Binding-site contacts:
Ligand atom CA contacts residue HIS164 of chain 1.A at 3.8 Å.
Ligand atom CD1 contacts residue TYR54 of chain 1.A at 3.9 Å (hydrophobic).
Ligand atom CZ contacts residue ASN142 of chain 1.A at 3.5 Å.
Ligand atom C contacts residue HIS41 of chain 1.A at 3.7 Å.
Ligand atom CD2 contacts residue MET165 of chain 1.A at 3.9 Å (hydrophobic).
Ligand atom C contacts residue GLU166 of chain 1.A at 4.0 Å.
Ligand atom CG contacts residue HIS163 of chain 1.A at 4.1 Å.
Ligand atom CD2 contacts residue HIS41 of chain 1.A at 4.0 Å.
Ligand atom O contacts residue CYS145 of chain 1.A at 2.6 Å (h-bond).
Ligand atom N contacts residue HIS164 of chain 1.A at 3.1 Å (h-bond).
Ligand atom NE contacts residue ASN142 of chain 1.A at 3.5 Å (h-bond).
Ligand atom N contacts residue GLU166 of chain 1.A at 2.8 Å (salt-bridge).
Ligand atom O contacts residue GLU166 of chain 1.A at 2.8 Å (salt-bridge).
Ligand atom O contacts residue MET165 of chain 1.A at 3.1 Å.
Ligand atom CH3 contacts residue MET165 of chain 1.A at 4.0 Å (hydrophobic).
Ligand atom O contacts residue ARG188 of chain 1.A at 4.1 Å.
Ligand atom NH2 contacts residue ASN142 of chain 1.A at 3.3 Å (h-bond).
Ligand atom N contacts residue MET165 of chain 1.A at 4.1 Å.
Ligand atom CD1 contacts residue ASP187 of chain 1.A at 3.8 Å.
Ligand atom O contacts residue SER144 of chain 1.A at 3.7 Å.
Ligand atom CD1 contacts residue GLN189 of chain 1.A at 4.1 Å.
Ligand atom C contacts residue GLU166 of chain 1.A at 3.6 Å.
Ligand atom CA contacts residue CYS145 of chain 1.A at 2.8 Å (hydrophobic).
Ligand atom N contacts residue CYS145 of chain 1.A at 3.1 Å (h-bond).
Ligand atom CB contacts residue GLU166 of chain 1.A at 3.9 Å.
Ligand atom O contacts residue GLY143 of chain 1.A at 3.4 Å (h-bond).
Ligand atom CB contacts residue CYS145 of chain 1.A at 3.2 Å (hydrophobic).
Ligand atom O contacts residue GLN189 of chain 1.A at 3.4 Å.
Ligand atom CH3 contacts residue THR190 of chain 1.A at 3.5 Å.
Ligand atom C contacts residue MET165 of chain 1.A at 4.0 Å (hydrophobic).
Ligand atom CD2 contacts residue HIS164 of chain 1.A at 4.0 Å.
Ligand atom C contacts residue HIS164 of chain 1.A at 3.8 Å.
Ligand atom CH3 contacts residue GLU166 of chain 1.A at 3.5 Å.
Ligand atom O contacts residue THR190 of chain 1.A at 3.8 Å.
Ligand atom CA contacts residue GLU166 of chain 1.A at 3.8 Å.
Ligand atom CD1 contacts residue HIS41 of chain 1.A at 3.9 Å.
Ligand atom CD1 contacts residue MET49 of chain 1.A at 3.8 Å (hydrophobic).
Ligand atom CB contacts residue MET49 of chain 1.A at 3.7 Å (hydrophobic).
Ligand atom CD2 contacts residue ASP187 of chain 1.A at 3.7 Å.
Ligand atom C contacts residue CYS145 of chain 1.A at 1.8 Å (hydrophobic).

This small molecule binds to this protein.
Small molecule (SMILES): CC(=O)N[C@@H](CC(C)C)C(=O)N[C@@H](CC(C)C)C(=O)N[C@H](CO)CCCN=C(N)N

Sequence of chain 1.A:
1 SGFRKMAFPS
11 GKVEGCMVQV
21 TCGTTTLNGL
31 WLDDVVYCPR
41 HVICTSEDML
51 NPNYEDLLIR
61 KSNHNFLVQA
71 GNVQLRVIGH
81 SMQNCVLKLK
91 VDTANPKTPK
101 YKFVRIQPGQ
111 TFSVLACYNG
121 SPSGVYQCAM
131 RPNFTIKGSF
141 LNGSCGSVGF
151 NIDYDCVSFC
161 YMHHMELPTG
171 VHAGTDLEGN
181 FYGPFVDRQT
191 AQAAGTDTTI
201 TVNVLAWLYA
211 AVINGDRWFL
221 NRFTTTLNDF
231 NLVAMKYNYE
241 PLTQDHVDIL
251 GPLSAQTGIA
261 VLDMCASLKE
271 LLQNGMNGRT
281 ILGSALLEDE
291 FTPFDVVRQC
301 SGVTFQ